A protein and the small-molecule ligand that binds it are described below.
Small molecule (SMILES): Cc1ncc(COP(=O)(O)O)c(CNC(C)C(=O)O)c1O

Sequence of chain 2.A:
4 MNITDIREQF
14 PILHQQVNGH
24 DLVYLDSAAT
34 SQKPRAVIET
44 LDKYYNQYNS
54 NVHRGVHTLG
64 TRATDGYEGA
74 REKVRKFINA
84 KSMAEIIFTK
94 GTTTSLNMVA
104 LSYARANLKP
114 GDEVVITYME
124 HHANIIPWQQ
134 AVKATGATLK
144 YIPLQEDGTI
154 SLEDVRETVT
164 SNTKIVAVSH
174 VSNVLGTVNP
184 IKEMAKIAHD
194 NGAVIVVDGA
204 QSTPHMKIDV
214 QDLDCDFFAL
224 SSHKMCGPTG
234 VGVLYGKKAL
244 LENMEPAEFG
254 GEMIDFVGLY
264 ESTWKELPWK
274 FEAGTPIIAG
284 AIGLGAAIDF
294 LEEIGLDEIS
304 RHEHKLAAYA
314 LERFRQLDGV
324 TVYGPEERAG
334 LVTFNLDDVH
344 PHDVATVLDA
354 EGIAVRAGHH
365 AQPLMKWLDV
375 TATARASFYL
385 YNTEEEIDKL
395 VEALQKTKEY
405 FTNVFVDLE

Sequence of chain 1.A:
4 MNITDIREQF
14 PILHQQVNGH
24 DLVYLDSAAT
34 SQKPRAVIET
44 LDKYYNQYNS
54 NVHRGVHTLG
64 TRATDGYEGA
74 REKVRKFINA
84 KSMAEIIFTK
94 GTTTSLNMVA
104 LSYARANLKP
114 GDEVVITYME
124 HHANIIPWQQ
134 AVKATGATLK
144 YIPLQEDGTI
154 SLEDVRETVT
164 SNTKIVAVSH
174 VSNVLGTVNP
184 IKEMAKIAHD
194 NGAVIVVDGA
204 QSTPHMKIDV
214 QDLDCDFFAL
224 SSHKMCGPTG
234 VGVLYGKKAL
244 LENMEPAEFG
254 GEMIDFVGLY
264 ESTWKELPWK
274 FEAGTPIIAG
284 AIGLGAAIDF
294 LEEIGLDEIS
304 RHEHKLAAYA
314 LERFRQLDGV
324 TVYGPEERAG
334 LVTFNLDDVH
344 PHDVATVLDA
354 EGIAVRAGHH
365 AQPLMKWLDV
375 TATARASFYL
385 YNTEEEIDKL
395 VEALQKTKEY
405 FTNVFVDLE

Binding-site contacts:
Ligand atom OP4 contacts residue THR96 of chain 2.A at 3.4 Å (h-bond).
Ligand atom O contacts residue ARG379 of chain 2.A at 2.9 Å (salt-bridge).
Ligand atom O3A contacts residue GLN204 of chain 2.A at 2.8 Å (h-bond).
Ligand atom OP3 contacts residue THR95 of chain 2.A at 3.7 Å.
Ligand atom OXT contacts residue ARG359 of chain 2.A at 2.3 Å (salt-bridge).
Ligand atom O3A contacts residue LYS227 of chain 2.A at 3.4 Å (salt-bridge).
Ligand atom P contacts residue SER224 of chain 2.A at 3.5 Å.
Ligand atom N contacts residue HIS124 of chain 2.A at 3.4 Å (h-bond).
Ligand atom OP2 contacts residue SER224 of chain 2.A at 2.4 Å (h-bond).
Ligand atom C2 contacts residue HIS124 of chain 2.A at 3.7 Å.
Ligand atom N1 contacts residue ASP201 of chain 2.A at 2.8 Å (salt-bridge).
Ligand atom P contacts residue THR278 of chain 1.A at 3.7 Å.
Ligand atom OP4 contacts residue THR95 of chain 2.A at 3.7 Å.
Ligand atom C contacts residue ARG359 of chain 2.A at 3.5 Å.
Ligand atom C4 contacts residue LYS227 of chain 2.A at 3.5 Å.
Ligand atom C contacts residue ALA31 of chain 2.A at 3.8 Å (hydrophobic).
Ligand atom C2A contacts residue ASP201 of chain 2.A at 3.3 Å.
Ligand atom OP1 contacts residue THR278 of chain 1.A at 2.4 Å (h-bond).
Ligand atom O contacts residue ALA32 of chain 2.A at 3.6 Å.
Ligand atom C4A contacts residue HIS124 of chain 2.A at 3.6 Å.
Ligand atom O3A contacts residue ASN176 of chain 2.A at 3.2 Å.
Ligand atom C6 contacts residue HIS124 of chain 2.A at 3.8 Å.
Ligand atom C3 contacts residue LYS227 of chain 2.A at 3.6 Å.
Ligand atom OP2 contacts residue HIS226 of chain 2.A at 2.8 Å (h-bond).
Ligand atom C5 contacts residue HIS124 of chain 2.A at 3.6 Å.
Ligand atom O contacts residue ALA31 of chain 2.A at 3.0 Å (h-bond).
Ligand atom C4 contacts residue HIS124 of chain 2.A at 3.4 Å.
Ligand atom P contacts residue THR96 of chain 2.A at 3.8 Å.
Ligand atom CB contacts residue HIS124 of chain 2.A at 3.5 Å.
Ligand atom N1 contacts residue ALA203 of chain 2.A at 3.5 Å.
Ligand atom N contacts residue LYS227 of chain 2.A at 3.7 Å.
Ligand atom OP3 contacts residue THR96 of chain 2.A at 3.1 Å (h-bond).
Ligand atom CB contacts residue ARG57 of chain 1.A at 3.4 Å.
Ligand atom C2 contacts residue ASP201 of chain 2.A at 3.5 Å.
Ligand atom C contacts residue ARG379 of chain 2.A at 3.8 Å.
Ligand atom C2 contacts residue ALA203 of chain 2.A at 3.6 Å (hydrophobic).
Ligand atom OP3 contacts residue THR278 of chain 1.A at 3.6 Å.
Ligand atom N1 contacts residue HIS124 of chain 2.A at 3.7 Å.
Ligand atom C3 contacts residue HIS124 of chain 2.A at 3.4 Å.
Ligand atom C4A contacts residue LYS227 of chain 2.A at 3.1 Å.